This protein binds this small molecule.
Small molecule (SMILES): CC(=O)N[C@H]1[C@H](O[C@H]2[C@H](O)[C@@H](NC(C)=O)CO[C@@H]2CO)O[C@H](CO)[C@@H](O[C@@H]2O[C@H](CO[C@H]3O[C@H](CO)[C@@H](O)[C@H](O)[C@@H]3O)[C@@H](O)[C@H](O[C@H]3O[C@H](CO)[C@@H](O)[C@H](O)[C@@H]3O)[C@@H]2O)[C@@H]1O

Binding-site contacts:
Ligand atom O5 contacts residue GLU220 of chain 1.A at 4.2 Å.
Ligand atom C7 contacts residue SER444 of chain 1.A at 3.9 Å.
Ligand atom C5 contacts residue SER444 of chain 1.A at 3.4 Å.
Ligand atom O7 contacts residue PRO221 of chain 1.A at 4.3 Å.
Ligand atom C8 contacts residue SER444 of chain 1.A at 3.8 Å.
Ligand atom C4 contacts residue ASN271 of chain 1.A at 4.2 Å.
Ligand atom O4 contacts residue SER444 of chain 1.A at 3.5 Å (h-bond).
Ligand atom C2 contacts residue SER444 of chain 1.A at 4.2 Å.
Ligand atom O6 contacts residue GLU220 of chain 1.A at 4.1 Å.
Ligand atom O7 contacts residue ASN271 of chain 1.A at 3.6 Å.
Ligand atom O7 contacts residue CYS443 of chain 1.A at 3.4 Å.
Ligand atom N2 contacts residue ASN271 of chain 1.A at 2.8 Å (h-bond).
Ligand atom O3 contacts residue SER444 of chain 1.A at 4.5 Å.
Ligand atom C3 contacts residue SER445 of chain 1.A at 4.4 Å.
Ligand atom N2 contacts residue SER444 of chain 1.A at 4.4 Å.
Ligand atom O5 contacts residue ASN271 of chain 1.A at 2.3 Å (h-bond).
Ligand atom O4 contacts residue CYS443 of chain 1.A at 4.5 Å.
Ligand atom C1 contacts residue SER444 of chain 1.A at 4.0 Å.
Ligand atom C6 contacts residue GLU220 of chain 1.A at 3.4 Å.
Ligand atom C7 contacts residue ASN271 of chain 1.A at 3.3 Å.
Ligand atom O7 contacts residue ARG442 of chain 1.A at 3.9 Å.
Ligand atom C8 contacts residue LEU270 of chain 1.A at 3.8 Å (hydrophobic).
Ligand atom C3 contacts residue ASN271 of chain 1.A at 3.8 Å.
Ligand atom O5 contacts residue SER444 of chain 1.A at 4.2 Å.
Ligand atom C3 contacts residue SER444 of chain 1.A at 3.4 Å.
Ligand atom C7 contacts residue CYS443 of chain 1.A at 4.2 Å (hydrophobic).
Ligand atom C8 contacts residue ASN271 of chain 1.A at 4.2 Å.
Ligand atom O7 contacts residue VAL263 of chain 1.A at 4.3 Å.
Ligand atom O7 contacts residue SER444 of chain 1.A at 3.7 Å.
Ligand atom C2 contacts residue ASN271 of chain 1.A at 2.4 Å.
Ligand atom C5 contacts residue ASN271 of chain 1.A at 3.7 Å.
Ligand atom N2 contacts residue SER445 of chain 1.A at 3.6 Å.
Ligand atom C8 contacts residue VAL263 of chain 1.A at 3.9 Å (hydrophobic).
Ligand atom C5 contacts residue GLU220 of chain 1.A at 4.3 Å.
Ligand atom O3 contacts residue CYS443 of chain 1.A at 4.0 Å.
Ligand atom C4 contacts residue SER444 of chain 1.A at 3.6 Å.
Ligand atom C1 contacts residue ASN271 of chain 1.A at 1.4 Å.
Ligand atom C1 contacts residue SER445 of chain 1.A at 4.0 Å.
Ligand atom O6 contacts residue SER218 of chain 1.A at 3.7 Å.
Ligand atom C2 contacts residue SER445 of chain 1.A at 4.2 Å.

Sequence of chain 1.A:
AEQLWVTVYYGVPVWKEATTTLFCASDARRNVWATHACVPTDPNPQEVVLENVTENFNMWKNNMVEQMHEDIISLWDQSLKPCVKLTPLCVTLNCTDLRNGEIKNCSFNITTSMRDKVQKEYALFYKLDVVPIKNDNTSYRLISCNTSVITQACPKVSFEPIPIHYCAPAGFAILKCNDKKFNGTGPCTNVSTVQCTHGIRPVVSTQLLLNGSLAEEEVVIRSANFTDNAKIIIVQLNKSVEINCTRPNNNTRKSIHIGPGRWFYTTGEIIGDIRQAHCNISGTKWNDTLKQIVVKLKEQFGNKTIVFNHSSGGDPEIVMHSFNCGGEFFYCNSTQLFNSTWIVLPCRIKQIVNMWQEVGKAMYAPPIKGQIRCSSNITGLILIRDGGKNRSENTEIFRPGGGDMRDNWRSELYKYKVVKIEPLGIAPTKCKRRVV